Binding-site contacts:
Ligand atom O2' contacts residue THR13 of chain 7.D at 3.8 Å.
Ligand atom O2' contacts residue ASP11 of chain 7.D at 3.5 Å.
Ligand atom OP1 contacts residue THR176 of chain 6.C at 3.4 Å (h-bond).
Ligand atom OP2 contacts residue SER73 of chain 6.C at 4.0 Å.
Ligand atom P contacts residue SER73 of chain 6.C at 4.1 Å.
Ligand atom O5' contacts residue LYS131 of chain 6.C at 3.3 Å.
Ligand atom C4' contacts residue ARG12 of chain 7.D at 3.6 Å.
Ligand atom C2 contacts residue ARG12 of chain 7.D at 4.5 Å.
Ligand atom O2' contacts residue ARG12 of chain 7.D at 3.6 Å.
Ligand atom O5' contacts residue TYR111 of chain 7.D at 4.4 Å.
Ligand atom C5' contacts residue LYS131 of chain 6.C at 4.2 Å.
Ligand atom C4' contacts residue TRP75 of chain 6.C at 4.5 Å (hydrophobic).
Ligand atom O4' contacts residue ARG12 of chain 7.D at 4.0 Å.
Ligand atom OP1 contacts residue SER73 of chain 6.C at 3.2 Å (h-bond).
Ligand atom O3' contacts residue TRP75 of chain 6.C at 3.6 Å.
Ligand atom OP1 contacts residue TYR111 of chain 7.D at 3.6 Å (h-bond).
Ligand atom O2 contacts residue ARG12 of chain 7.D at 3.6 Å.
Ligand atom O5' contacts residue ARG12 of chain 7.D at 4.1 Å.
Ligand atom P contacts residue TYR111 of chain 7.D at 4.5 Å.
Ligand atom OP1 contacts residue VAL14 of chain 7.D at 3.4 Å.
Ligand atom C1' contacts residue ARG12 of chain 7.D at 3.9 Å.
Ligand atom O3' contacts residue THR13 of chain 7.D at 4.4 Å.
Ligand atom O2' contacts residue VAL14 of chain 7.D at 4.3 Å.
Ligand atom C5' contacts residue ARG12 of chain 7.D at 4.3 Å.
Ligand atom P contacts residue TRP75 of chain 6.C at 4.3 Å.
Ligand atom OP1 contacts residue TRP75 of chain 6.C at 3.9 Å.
Ligand atom O2' contacts residue TYR111 of chain 7.D at 4.3 Å.

Sequence of chain 7.D:
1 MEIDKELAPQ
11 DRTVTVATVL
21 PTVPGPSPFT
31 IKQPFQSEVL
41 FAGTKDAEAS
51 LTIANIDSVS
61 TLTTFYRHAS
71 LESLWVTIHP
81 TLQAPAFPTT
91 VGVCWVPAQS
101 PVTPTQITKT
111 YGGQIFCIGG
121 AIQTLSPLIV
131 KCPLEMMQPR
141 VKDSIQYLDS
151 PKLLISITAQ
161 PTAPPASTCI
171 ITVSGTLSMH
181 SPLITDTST

Sequence of chain 6.C:
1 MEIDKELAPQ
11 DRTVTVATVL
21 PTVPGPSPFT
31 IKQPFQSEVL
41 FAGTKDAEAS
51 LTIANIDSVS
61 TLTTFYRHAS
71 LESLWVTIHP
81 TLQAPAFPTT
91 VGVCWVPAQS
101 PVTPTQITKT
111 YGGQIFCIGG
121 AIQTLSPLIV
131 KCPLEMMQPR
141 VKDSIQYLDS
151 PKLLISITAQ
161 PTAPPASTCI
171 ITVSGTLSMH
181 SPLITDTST

The protein below binds the small molecule below.
Small molecule (SMILES): Nc1ccn([C@@H]2O[C@H](CO[P](=O)(O)O[C@H]3[C@@H](O)[C@H](n4ccc(N)nc4=O)O[C@@H]3CO[P](=O)(O)O[C@H]3[C@@H](O)[C@H](n4ccc(N)nc4=O)O[C@@H]3CO)[C@@H](O)[C@H]2O)c(=O)n1